A small-molecule ligand and the protein it binds are described below.
Small molecule (SMILES): O=C1C[C@@H]2OCC=C3CN4CC[C@]56c7ccccc7N1[C@H]5[C@H]2[C@H]3C[C@H]46

Sequence of chain 1.B:
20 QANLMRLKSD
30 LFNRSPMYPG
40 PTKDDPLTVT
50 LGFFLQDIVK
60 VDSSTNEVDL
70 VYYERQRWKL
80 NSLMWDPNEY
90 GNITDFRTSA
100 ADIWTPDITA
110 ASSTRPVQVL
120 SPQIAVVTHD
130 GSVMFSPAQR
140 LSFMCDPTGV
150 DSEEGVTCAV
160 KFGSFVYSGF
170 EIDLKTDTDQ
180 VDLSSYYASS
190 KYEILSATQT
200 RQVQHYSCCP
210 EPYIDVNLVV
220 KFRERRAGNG

Binding-site contacts:
Ligand atom CAS contacts residue TYR212 of chain 1.A at 3.8 Å (hydrophobic).
Ligand atom CAD contacts residue ARG74 of chain 1.B at 3.7 Å.
Ligand atom CAF contacts residue SER135 of chain 1.B at 4.0 Å.
Ligand atom CAU contacts residue CYS208 of chain 1.A at 3.8 Å (hydrophobic).
Ligand atom CAS contacts residue SER163 of chain 1.A at 3.7 Å.
Ligand atom CAV contacts residue PHE164 of chain 1.A at 3.9 Å (hydrophobic).
Ligand atom CAC contacts residue CYS208 of chain 1.A at 3.6 Å (hydrophobic).
Ligand atom CAM contacts residue TYR205 of chain 1.A at 4.0 Å (hydrophobic).
Ligand atom CAD contacts residue CYS207 of chain 1.A at 3.8 Å (hydrophobic).
Ligand atom CAE contacts residue SER135 of chain 1.B at 3.5 Å.
Ligand atom CAE contacts residue PHE53 of chain 1.B at 3.6 Å (hydrophobic).
Ligand atom CAF contacts residue PHE53 of chain 1.B at 3.8 Å (hydrophobic).
Ligand atom CAF contacts residue CYS207 of chain 1.A at 3.5 Å (hydrophobic).
Ligand atom CAE contacts residue CYS207 of chain 1.A at 3.5 Å (hydrophobic).
Ligand atom CAX contacts residue PHE164 of chain 1.A at 3.1 Å (hydrophobic).
Ligand atom OAO contacts residue TYR72 of chain 1.B at 3.5 Å (h-bond).
Ligand atom CAL contacts residue SER184 of chain 1.B at 3.6 Å.
Ligand atom CAT contacts residue TYR205 of chain 1.A at 3.7 Å (hydrophobic).
Ligand atom CAI contacts residue TYR72 of chain 1.B at 3.5 Å (hydrophobic).
Ligand atom CAE contacts residue ARG74 of chain 1.B at 3.9 Å.
Ligand atom CAB contacts residue SER135 of chain 1.B at 3.8 Å.
Ligand atom OAJ contacts residue SER184 of chain 1.B at 3.8 Å.
Ligand atom CAU contacts residue CYS207 of chain 1.A at 3.8 Å (hydrophobic).
Ligand atom CAB contacts residue CYS207 of chain 1.A at 3.6 Å (hydrophobic).
Ligand atom CAS contacts residue PHE164 of chain 1.A at 3.3 Å (hydrophobic).
Ligand atom CAA contacts residue CYS207 of chain 1.A at 3.7 Å (hydrophobic).
Ligand atom NAH contacts residue TYR72 of chain 1.B at 3.8 Å.
Ligand atom OAJ contacts residue TYR72 of chain 1.B at 3.7 Å.
Ligand atom CAC contacts residue CYS207 of chain 1.A at 3.8 Å (hydrophobic).
Ligand atom CAK contacts residue TYR72 of chain 1.B at 4.0 Å (hydrophobic).
Ligand atom NAY contacts residue PHE164 of chain 1.A at 2.7 Å (h-bond).
Ligand atom CAC contacts residue SER135 of chain 1.B at 3.3 Å.
Ligand atom OAJ contacts residue PHE53 of chain 1.B at 3.7 Å.
Ligand atom CAU contacts residue TYR212 of chain 1.A at 3.9 Å (hydrophobic).
Ligand atom CAW contacts residue TYR72 of chain 1.B at 3.8 Å (hydrophobic).
Ligand atom CAP contacts residue TYR205 of chain 1.A at 3.8 Å (hydrophobic).
Ligand atom CAL contacts residue TYR72 of chain 1.B at 3.6 Å (hydrophobic).
Ligand atom CAD contacts residue SER135 of chain 1.B at 3.1 Å.
Ligand atom CAN contacts residue CYS207 of chain 1.A at 4.0 Å (hydrophobic).
Ligand atom CAW contacts residue PHE164 of chain 1.A at 3.7 Å (hydrophobic).

Sequence of chain 1.A:
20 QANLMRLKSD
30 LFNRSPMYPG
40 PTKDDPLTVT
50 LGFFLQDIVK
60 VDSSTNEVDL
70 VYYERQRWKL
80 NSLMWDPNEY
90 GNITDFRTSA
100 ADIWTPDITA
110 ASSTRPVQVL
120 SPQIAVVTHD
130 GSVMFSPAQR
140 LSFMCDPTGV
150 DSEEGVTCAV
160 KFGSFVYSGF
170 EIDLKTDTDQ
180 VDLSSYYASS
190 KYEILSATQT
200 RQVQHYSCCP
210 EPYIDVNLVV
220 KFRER